This protein binds this small molecule.
Small molecule (SMILES): CC(=O)N[C@@H]1[C@@H](O)[C@H](O)[C@@H](CO)O[C@H]1O

Sequence of chain 1.A:
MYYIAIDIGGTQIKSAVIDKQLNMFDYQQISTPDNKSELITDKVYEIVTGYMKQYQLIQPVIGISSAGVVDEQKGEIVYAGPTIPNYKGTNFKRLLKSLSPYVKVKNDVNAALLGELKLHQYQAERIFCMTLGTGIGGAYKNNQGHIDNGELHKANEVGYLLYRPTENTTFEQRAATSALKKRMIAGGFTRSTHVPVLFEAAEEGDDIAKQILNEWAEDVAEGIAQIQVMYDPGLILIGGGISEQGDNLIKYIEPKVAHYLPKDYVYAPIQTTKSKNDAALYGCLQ

Binding-site contacts:
Ligand atom C6 contacts residue ASP108 of chain 1.A at 3.2 Å.
Ligand atom O4 contacts residue ASN107 of chain 1.A at 3.4 Å (h-bond).
Ligand atom C6 contacts residue ILE136 of chain 1.A at 4.0 Å (hydrophobic).
Ligand atom O5 contacts residue GLU172 of chain 1.A at 3.8 Å.
Ligand atom C5 contacts residue ILE136 of chain 1.A at 3.6 Å (hydrophobic).
Ligand atom O4 contacts residue ASP108 of chain 1.A at 2.5 Å (salt-bridge).
Ligand atom C8 contacts residue GLY81 of chain 1.A at 3.4 Å.
Ligand atom O7 contacts residue GLY81 of chain 1.A at 2.8 Å (h-bond).
Ligand atom O6 contacts residue ASP108 of chain 1.A at 2.5 Å (salt-bridge).
Ligand atom C1 contacts residue GLU172 of chain 1.A at 3.5 Å.
Ligand atom C8 contacts residue TYR79 of chain 1.A at 4.0 Å (hydrophobic).
Ligand atom C7 contacts residue GLY81 of chain 1.A at 3.5 Å.
Ligand atom C2 contacts residue GLU157 of chain 1.A at 3.5 Å.
Ligand atom O3 contacts residue GLU157 of chain 1.A at 2.7 Å (salt-bridge).
Ligand atom O3 contacts residue ALA67 of chain 1.A at 3.9 Å.
Ligand atom O7 contacts residue ALA80 of chain 1.A at 3.7 Å.
Ligand atom C6 contacts residue GLY135 of chain 1.A at 3.7 Å.
Ligand atom O3 contacts residue ASN107 of chain 1.A at 3.0 Å (h-bond).
Ligand atom C5 contacts residue GLY137 of chain 1.A at 3.7 Å.
Ligand atom C4 contacts residue ASP108 of chain 1.A at 3.2 Å.
Ligand atom C3 contacts residue ASN107 of chain 1.A at 3.9 Å.
Ligand atom O1 contacts residue GLU172 of chain 1.A at 3.1 Å (salt-bridge).
Ligand atom C1 contacts residue ILE136 of chain 1.A at 3.9 Å (hydrophobic).
Ligand atom C2 contacts residue GLY68 of chain 1.A at 3.8 Å.
Ligand atom C8 contacts residue ALA80 of chain 1.A at 3.9 Å (hydrophobic).
Ligand atom O5 contacts residue GLY135 of chain 1.A at 3.5 Å.
Ligand atom O4 contacts residue VAL109 of chain 1.A at 3.5 Å.
Ligand atom N2 contacts residue GLU157 of chain 1.A at 2.6 Å (salt-bridge).
Ligand atom C6 contacts residue GLY137 of chain 1.A at 3.7 Å.
Ligand atom C8 contacts residue TYR160 of chain 1.A at 3.4 Å (hydrophobic).
Ligand atom O4 contacts residue GLY137 of chain 1.A at 3.6 Å.
Ligand atom C8 contacts residue GLU157 of chain 1.A at 3.5 Å.
Ligand atom C3 contacts residue GLU157 of chain 1.A at 3.2 Å.
Ligand atom O5 contacts residue ILE136 of chain 1.A at 3.7 Å.
Ligand atom O3 contacts residue GLY68 of chain 1.A at 2.8 Å (h-bond).
Ligand atom C7 contacts residue GLU157 of chain 1.A at 3.5 Å.
Ligand atom C3 contacts residue GLY68 of chain 1.A at 3.7 Å.
Ligand atom O7 contacts residue GLY68 of chain 1.A at 3.7 Å.
Ligand atom O6 contacts residue ALA67 of chain 1.A at 4.0 Å.
Ligand atom C7 contacts residue GLY68 of chain 1.A at 3.9 Å.